This small molecule binds to this protein.
Small molecule (SMILES): C[C@@H]1C=Cc2c(sc3nc(SCCCN4CCCCC4)nc(N)c23)C1

Sequence of chain 2.A:
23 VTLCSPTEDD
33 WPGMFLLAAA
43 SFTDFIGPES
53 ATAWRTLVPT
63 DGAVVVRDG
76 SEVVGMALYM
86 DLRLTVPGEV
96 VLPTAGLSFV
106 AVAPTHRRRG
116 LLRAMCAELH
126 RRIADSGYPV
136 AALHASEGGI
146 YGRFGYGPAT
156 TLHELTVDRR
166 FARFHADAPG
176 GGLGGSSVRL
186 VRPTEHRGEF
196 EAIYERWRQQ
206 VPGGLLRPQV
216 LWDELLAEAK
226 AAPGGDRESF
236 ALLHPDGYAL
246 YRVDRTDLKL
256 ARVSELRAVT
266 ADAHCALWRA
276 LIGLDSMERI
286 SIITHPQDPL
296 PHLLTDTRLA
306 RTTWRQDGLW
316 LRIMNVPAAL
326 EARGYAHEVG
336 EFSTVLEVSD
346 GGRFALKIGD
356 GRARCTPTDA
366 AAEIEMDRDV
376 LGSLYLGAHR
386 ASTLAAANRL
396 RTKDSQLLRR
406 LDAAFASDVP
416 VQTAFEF

Binding-site contacts:
Ligand atom C23 contacts residue LEU83 of chain 2.A at 3.7 Å (hydrophobic).
Ligand atom C13 contacts residue ASP46 of chain 2.A at 3.9 Å.
Ligand atom C23 contacts residue VAL60 of chain 2.A at 4.0 Å (hydrophobic).
Ligand atom C06 contacts residue ASP46 of chain 2.A at 3.5 Å.
Ligand atom N01 contacts residue TRP56 of chain 2.A at 3.5 Å.
Ligand atom C07 contacts residue PHE422 of chain 2.A at 3.9 Å (hydrophobic).
Ligand atom C18 contacts residue PHE104 of chain 2.A at 3.8 Å (hydrophobic).
Ligand atom S25 contacts residue PHE104 of chain 2.A at 4.0 Å.
Ligand atom S25 contacts residue ALA53 of chain 2.A at 3.9 Å.
Ligand atom N03 contacts residue PHE422 of chain 2.A at 3.8 Å.
Ligand atom C18 contacts residue TRP56 of chain 2.A at 3.8 Å (hydrophobic).
Ligand atom C02 contacts residue PHE422 of chain 2.A at 3.7 Å (hydrophobic).
Ligand atom C22 contacts residue TRP33 of chain 2.A at 3.3 Å (hydrophobic).
Ligand atom N09 contacts residue PHE422 of chain 2.A at 3.9 Å.
Ligand atom C21 contacts residue ALA53 of chain 2.A at 3.7 Å (hydrophobic).
Ligand atom C08 contacts residue GLU421 of chain 2.A at 3.9 Å.
Ligand atom C22 contacts residue ARG57 of chain 2.A at 3.7 Å.
Ligand atom C14 contacts residue ASP46 of chain 2.A at 3.5 Å.
Ligand atom C16 contacts residue ILE48 of chain 2.A at 4.0 Å (hydrophobic).
Ligand atom C11 contacts residue HIS139 of chain 2.A at 3.6 Å.
Ligand atom N01 contacts residue SER103 of chain 2.A at 2.6 Å (h-bond).
Ligand atom N01 contacts residue MET85 of chain 2.A at 3.4 Å.
Ligand atom C22 contacts residue LEU83 of chain 2.A at 3.8 Å (hydrophobic).
Ligand atom C19 contacts residue PHE104 of chain 2.A at 3.5 Å (hydrophobic).
Ligand atom S25 contacts residue ILE48 of chain 2.A at 3.9 Å.
Ligand atom C04 contacts residue TRP56 of chain 2.A at 3.8 Å (hydrophobic).
Ligand atom C17 contacts residue TRP56 of chain 2.A at 3.7 Å (hydrophobic).
Ligand atom N03 contacts residue TRP56 of chain 2.A at 3.7 Å.
Ligand atom C19 contacts residue TRP56 of chain 2.A at 3.8 Å (hydrophobic).
Ligand atom C24 contacts residue SER103 of chain 2.A at 3.9 Å.
Ligand atom C16 contacts residue TRP56 of chain 2.A at 3.9 Å (hydrophobic).
Ligand atom C02 contacts residue SER103 of chain 2.A at 3.7 Å.
Ligand atom N15 contacts residue TRP56 of chain 2.A at 4.0 Å.
Ligand atom C10 contacts residue PHE422 of chain 2.A at 3.3 Å (hydrophobic).
Ligand atom C20 contacts residue ALA53 of chain 2.A at 3.5 Å (hydrophobic).
Ligand atom N01 contacts residue PHE422 of chain 2.A at 2.8 Å (h-bond).
Ligand atom N15 contacts residue ILE48 of chain 2.A at 3.5 Å.
Ligand atom C02 contacts residue TRP56 of chain 2.A at 3.5 Å (hydrophobic).
Ligand atom C10 contacts residue HIS139 of chain 2.A at 3.9 Å.
Ligand atom C20 contacts residue PHE104 of chain 2.A at 3.5 Å (hydrophobic).